Sequence of chain 1.H:
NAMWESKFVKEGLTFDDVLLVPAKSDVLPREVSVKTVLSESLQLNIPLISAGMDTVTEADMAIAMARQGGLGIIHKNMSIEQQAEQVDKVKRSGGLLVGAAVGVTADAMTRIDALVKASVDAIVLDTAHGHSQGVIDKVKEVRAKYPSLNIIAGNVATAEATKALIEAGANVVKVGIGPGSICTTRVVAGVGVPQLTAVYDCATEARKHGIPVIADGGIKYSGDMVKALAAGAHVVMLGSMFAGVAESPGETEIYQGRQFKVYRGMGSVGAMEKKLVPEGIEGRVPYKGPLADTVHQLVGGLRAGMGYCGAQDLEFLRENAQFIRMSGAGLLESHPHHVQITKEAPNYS

This small molecule binds to this protein.
Small molecule (SMILES): C=C(C)c1cccc(C(C)(C)NC(=O)Nc2ccc(Cl)c(N[C@@H]3OC[C@@H](O)[C@@H](O)[C@H]3O)c2)c1

Sequence of chain 1.G:
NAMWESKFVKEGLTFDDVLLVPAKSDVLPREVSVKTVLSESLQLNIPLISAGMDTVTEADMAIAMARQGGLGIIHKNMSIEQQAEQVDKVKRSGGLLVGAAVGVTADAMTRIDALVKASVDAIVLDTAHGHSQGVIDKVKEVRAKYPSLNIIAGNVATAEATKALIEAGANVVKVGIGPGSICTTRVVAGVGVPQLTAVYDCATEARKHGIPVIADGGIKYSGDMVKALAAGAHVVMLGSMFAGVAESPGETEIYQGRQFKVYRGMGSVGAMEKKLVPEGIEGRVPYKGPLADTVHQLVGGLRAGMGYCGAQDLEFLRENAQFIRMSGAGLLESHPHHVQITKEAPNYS

Binding-site contacts:
Ligand atom CL contacts residue HIS151 of chain 1.G at 3.5 Å.
Ligand atom C7 contacts residue IMP1 of chain 1.BA at 3.5 Å.
Ligand atom N3 contacts residue GLU313 of chain 1.G at 3.3 Å (salt-bridge).
Ligand atom C18 contacts residue GLU313 of chain 1.G at 3.7 Å.
Ligand atom O5 contacts residue VAL126 of chain 1.G at 3.9 Å.
Ligand atom C18 contacts residue TYR342 of chain 1.H at 3.5 Å (hydrophobic).
Ligand atom C25 contacts residue THR149 of chain 1.G at 3.5 Å.
Ligand atom C20 contacts residue PRO51 of chain 1.H at 3.7 Å (hydrophobic).
Ligand atom C22 contacts residue ALA150 of chain 1.G at 3.7 Å (hydrophobic).
Ligand atom O4 contacts residue SER154 of chain 1.G at 3.6 Å (h-bond).
Ligand atom CL contacts residue GLY341 of chain 1.H at 3.1 Å.
Ligand atom C9 contacts residue IMP1 of chain 1.BA at 3.5 Å.
Ligand atom C8 contacts residue ALA150 of chain 1.G at 3.6 Å (hydrophobic).
Ligand atom C19 contacts residue ALA338 of chain 1.H at 3.4 Å (hydrophobic).
Ligand atom C17 contacts residue ALA150 of chain 1.G at 3.8 Å (hydrophobic).
Ligand atom O6 contacts residue THR149 of chain 1.G at 2.8 Å (h-bond).
Ligand atom C7 contacts residue ALA150 of chain 1.G at 3.8 Å (hydrophobic).
Ligand atom C13 contacts residue GLU313 of chain 1.G at 3.8 Å.
Ligand atom C8 contacts residue TYR342 of chain 1.H at 3.8 Å (hydrophobic).
Ligand atom C2 contacts residue GLY289 of chain 1.G at 3.8 Å.
Ligand atom CL contacts residue TYR342 of chain 1.H at 3.8 Å.
Ligand atom N4 contacts residue GLU313 of chain 1.G at 3.0 Å (salt-bridge).
Ligand atom C8 contacts residue IMP1 of chain 1.BA at 3.4 Å.
Ligand atom C19 contacts residue TYR342 of chain 1.H at 3.7 Å (hydrophobic).
Ligand atom C17 contacts residue GLU313 of chain 1.G at 3.8 Å.
Ligand atom O4 contacts residue THR149 of chain 1.G at 2.4 Å (h-bond).
Ligand atom C3 contacts residue MET288 of chain 1.G at 3.9 Å (hydrophobic).
Ligand atom O2 contacts residue ALA150 of chain 1.G at 3.7 Å.
Ligand atom N4 contacts residue ALA150 of chain 1.G at 3.9 Å.
Ligand atom C12 contacts residue MET294 of chain 1.G at 3.9 Å (hydrophobic).
Ligand atom C8 contacts residue THR207 of chain 1.G at 3.6 Å.
Ligand atom C24 contacts residue THR149 of chain 1.G at 3.8 Å.
Ligand atom O3 contacts residue LEU50 of chain 1.H at 3.6 Å.
Ligand atom C8 contacts residue GLU313 of chain 1.G at 3.5 Å.
Ligand atom C13 contacts residue VAL311 of chain 1.G at 3.7 Å (hydrophobic).
Ligand atom O4 contacts residue HIS151 of chain 1.G at 3.3 Å (h-bond).
Ligand atom C10 contacts residue GLU313 of chain 1.G at 3.7 Å.
Ligand atom C10 contacts residue ALA150 of chain 1.G at 3.9 Å (hydrophobic).
Ligand atom C3 contacts residue GLY289 of chain 1.G at 3.8 Å.
Ligand atom C19 contacts residue PRO51 of chain 1.H at 3.6 Å (hydrophobic).